A small-molecule ligand and the protein it binds are described below.
Small molecule (SMILES): CC/C(=C1\c2ccccc2OCc2cccc(OC)c21)c1cccc(NS(C)(=O)=O)c1

Sequence of chain 1.A:
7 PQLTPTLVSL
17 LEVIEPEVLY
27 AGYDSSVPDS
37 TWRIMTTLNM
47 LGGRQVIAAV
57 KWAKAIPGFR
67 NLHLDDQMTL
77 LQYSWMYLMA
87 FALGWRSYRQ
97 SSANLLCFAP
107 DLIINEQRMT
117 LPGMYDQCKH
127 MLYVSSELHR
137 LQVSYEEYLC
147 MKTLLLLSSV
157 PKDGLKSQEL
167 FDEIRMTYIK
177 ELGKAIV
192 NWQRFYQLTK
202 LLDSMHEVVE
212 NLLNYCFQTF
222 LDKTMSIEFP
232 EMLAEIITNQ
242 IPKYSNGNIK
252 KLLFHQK

Binding-site contacts:
Ligand atom C8 contacts residue PHE104 of chain 1.A at 3.8 Å (hydrophobic).
Ligand atom C27 contacts residue LEU213 of chain 1.A at 3.6 Å (hydrophobic).
Ligand atom O20 contacts residue TYR216 of chain 1.A at 3.6 Å.
Ligand atom O2 contacts residue MET85 of chain 1.A at 3.7 Å.
Ligand atom C12 contacts residue MET82 of chain 1.A at 3.5 Å (hydrophobic).
Ligand atom C31 contacts residue MET120 of chain 1.A at 3.6 Å (hydrophobic).
Ligand atom C21 contacts residue TYR216 of chain 1.A at 3.8 Å (hydrophobic).
Ligand atom C3 contacts residue MET85 of chain 1.A at 3.6 Å (hydrophobic).
Ligand atom C6 contacts residue LEU44 of chain 1.A at 3.6 Å (hydrophobic).
Ligand atom O20 contacts residue CYS217 of chain 1.A at 3.7 Å.
Ligand atom O19 contacts residue ASN45 of chain 1.A at 3.1 Å (h-bond).
Ligand atom C23 contacts residue TRP81 of chain 1.A at 3.7 Å (hydrophobic).
Ligand atom C28 contacts residue PHE104 of chain 1.A at 3.7 Å (hydrophobic).
Ligand atom C31 contacts residue LEU44 of chain 1.A at 3.5 Å (hydrophobic).
Ligand atom C26 contacts residue LEU89 of chain 1.A at 3.8 Å (hydrophobic).
Ligand atom C16 contacts residue ASN45 of chain 1.A at 3.5 Å.
Ligand atom C26 contacts residue LEU213 of chain 1.A at 3.5 Å (hydrophobic).
Ligand atom C24 contacts residue PHE104 of chain 1.A at 3.7 Å (hydrophobic).
Ligand atom C23 contacts residue MET85 of chain 1.A at 3.7 Å (hydrophobic).
Ligand atom O19 contacts residue PHE230 of chain 1.A at 3.4 Å.
Ligand atom O30 contacts residue LEU44 of chain 1.A at 3.5 Å.
Ligand atom C7 contacts residue GLN51 of chain 1.A at 3.5 Å.
Ligand atom O20 contacts residue THR220 of chain 1.A at 2.7 Å (h-bond).
Ligand atom O19 contacts residue THR220 of chain 1.A at 3.3 Å.
Ligand atom C4 contacts residue MET85 of chain 1.A at 3.7 Å (hydrophobic).
Ligand atom C6 contacts residue LEU47 of chain 1.A at 3.7 Å (hydrophobic).
Ligand atom S18 contacts residue ASN45 of chain 1.A at 3.5 Å (h-bond).
Ligand atom C15 contacts residue ASN45 of chain 1.A at 3.6 Å.
Ligand atom O2 contacts residue LEU89 of chain 1.A at 3.6 Å.
Ligand atom C14 contacts residue CYS217 of chain 1.A at 3.4 Å (hydrophobic).
Ligand atom C13 contacts residue LEU213 of chain 1.A at 3.6 Å (hydrophobic).
Ligand atom C29 contacts residue PHE104 of chain 1.A at 3.6 Å (hydrophobic).
Ligand atom N17 contacts residue ASN45 of chain 1.A at 2.6 Å (h-bond).
Ligand atom S18 contacts residue THR220 of chain 1.A at 3.8 Å.
Ligand atom C13 contacts residue MET82 of chain 1.A at 3.8 Å (hydrophobic).
Ligand atom C6 contacts residue GLY48 of chain 1.A at 3.8 Å.
Ligand atom C22 contacts residue MET85 of chain 1.A at 3.6 Å (hydrophobic).
Ligand atom C5 contacts residue LEU44 of chain 1.A at 3.3 Å (hydrophobic).
Ligand atom O19 contacts residue ILE228 of chain 1.A at 3.8 Å.
Ligand atom C8 contacts residue MET85 of chain 1.A at 3.5 Å (hydrophobic).